Binding-site contacts:
Ligand atom C5 contacts residue THR38 of chain 1.B at 3.8 Å.
Ligand atom C18 contacts residue ARG166 of chain 1.B at 3.6 Å.
Ligand atom C17 contacts residue THR204 of chain 1.B at 3.7 Å.
Ligand atom C8 contacts residue PHE39 of chain 1.B at 3.8 Å (hydrophobic).
Ligand atom N contacts residue VAL208 of chain 1.B at 3.6 Å.
Ligand atom C2 contacts residue MET187 of chain 1.B at 3.7 Å (hydrophobic).
Ligand atom C8 contacts residue THR204 of chain 1.B at 3.5 Å.
Ligand atom C contacts residue ASP207 of chain 1.B at 3.8 Å.
Ligand atom C3 contacts residue PRO34 of chain 1.B at 4.0 Å (hydrophobic).
Ligand atom C contacts residue VAL208 of chain 1.B at 3.9 Å (hydrophobic).
Ligand atom O3 contacts residue THR204 of chain 1.B at 2.7 Å (h-bond).
Ligand atom C18 contacts residue TYR93 of chain 1.B at 3.9 Å (hydrophobic).
Ligand atom C4 contacts residue PRO40 of chain 1.B at 3.6 Å (hydrophobic).
Ligand atom C1 contacts residue MET187 of chain 1.B at 3.9 Å (hydrophobic).
Ligand atom C7 contacts residue MET187 of chain 1.B at 3.9 Å (hydrophobic).
Ligand atom C8 contacts residue ASP207 of chain 1.B at 4.0 Å.
Ligand atom C contacts residue PHE39 of chain 1.B at 3.9 Å (hydrophobic).
Ligand atom C2 contacts residue TYR93 of chain 1.B at 3.9 Å (hydrophobic).
Ligand atom C17 contacts residue PHE231 of chain 1.B at 3.9 Å (hydrophobic).
Ligand atom C4 contacts residue THR38 of chain 1.B at 3.7 Å.
Ligand atom C18 contacts residue THR204 of chain 1.B at 3.6 Å.
Ligand atom C18 contacts residue TYR229 of chain 1.B at 3.8 Å (hydrophobic).
Ligand atom O2 contacts residue TYR93 of chain 1.B at 2.7 Å (h-bond).
Ligand atom C18 contacts residue MET187 of chain 1.B at 3.4 Å (hydrophobic).
Ligand atom C17 contacts residue TYR229 of chain 1.B at 3.7 Å (hydrophobic).
Ligand atom O3 contacts residue MET187 of chain 1.B at 3.0 Å.
Ligand atom C4 contacts residue PRO34 of chain 1.B at 3.8 Å (hydrophobic).
Ligand atom C3 contacts residue PHE33 of chain 1.B at 3.9 Å (hydrophobic).
Ligand atom O3 contacts residue TYR229 of chain 1.B at 3.6 Å.
Ligand atom N contacts residue ASP207 of chain 1.B at 3.0 Å (salt-bridge).
Ligand atom O3 contacts residue ARG166 of chain 1.B at 2.8 Å (salt-bridge).
Ligand atom O2 contacts residue MET187 of chain 1.B at 3.8 Å.
Ligand atom N contacts residue PHE39 of chain 1.B at 3.5 Å.
Ligand atom C3 contacts residue PRO40 of chain 1.B at 3.9 Å (hydrophobic).
Ligand atom C3 contacts residue MET187 of chain 1.B at 3.6 Å (hydrophobic).
Ligand atom O2 contacts residue TYR229 of chain 1.B at 4.0 Å.
Ligand atom O2 contacts residue ARG166 of chain 1.B at 3.0 Å (salt-bridge).
Ligand atom C5 contacts residue PRO40 of chain 1.B at 3.7 Å (hydrophobic).
Ligand atom C7 contacts residue THR204 of chain 1.B at 3.8 Å.
Ligand atom C8 contacts residue SER205 of chain 1.B at 3.6 Å.

Sequence of chain 1.B:
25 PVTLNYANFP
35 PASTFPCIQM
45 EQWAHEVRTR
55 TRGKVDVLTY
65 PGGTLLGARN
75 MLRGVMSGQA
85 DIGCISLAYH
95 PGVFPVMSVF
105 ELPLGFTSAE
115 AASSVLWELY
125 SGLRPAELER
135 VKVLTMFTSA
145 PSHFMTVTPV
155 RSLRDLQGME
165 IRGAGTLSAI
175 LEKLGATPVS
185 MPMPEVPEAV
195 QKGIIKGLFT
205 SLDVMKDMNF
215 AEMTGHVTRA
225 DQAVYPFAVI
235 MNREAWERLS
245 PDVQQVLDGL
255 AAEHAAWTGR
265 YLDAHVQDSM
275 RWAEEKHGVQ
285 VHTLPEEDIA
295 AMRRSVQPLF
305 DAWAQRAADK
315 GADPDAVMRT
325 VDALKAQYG

The protein below binds the small molecule below.
Small molecule (SMILES): O=C(O)Cc1c[nH]c2ccccc12